A protein and the small-molecule ligand that binds it are described below.
Small molecule (SMILES): CC(=O)N[C@H]1[C@H](O[C@H]2[C@H](O)[C@@H](NC(C)=O)CO[C@@H]2CO)O[C@H](CO)[C@@H](O)[C@@H]1O

Binding-site contacts:
Ligand atom C2 contacts residue ASN19 of chain 13.T at 3.0 Å.
Ligand atom N2 contacts residue ASN19 of chain 13.T at 3.1 Å (h-bond).
Ligand atom C7 contacts residue ASN19 of chain 13.T at 3.6 Å.
Ligand atom C8 contacts residue ASN19 of chain 13.T at 4.3 Å.
Ligand atom C5 contacts residue ASN19 of chain 13.T at 3.8 Å.
Ligand atom C3 contacts residue ASN19 of chain 13.T at 4.1 Å.
Ligand atom O5 contacts residue ASN19 of chain 13.T at 2.8 Å (h-bond).
Ligand atom O7 contacts residue ASN19 of chain 13.T at 4.1 Å.
Ligand atom C1 contacts residue ASN19 of chain 13.T at 1.7 Å.

Sequence of chain 13.T:
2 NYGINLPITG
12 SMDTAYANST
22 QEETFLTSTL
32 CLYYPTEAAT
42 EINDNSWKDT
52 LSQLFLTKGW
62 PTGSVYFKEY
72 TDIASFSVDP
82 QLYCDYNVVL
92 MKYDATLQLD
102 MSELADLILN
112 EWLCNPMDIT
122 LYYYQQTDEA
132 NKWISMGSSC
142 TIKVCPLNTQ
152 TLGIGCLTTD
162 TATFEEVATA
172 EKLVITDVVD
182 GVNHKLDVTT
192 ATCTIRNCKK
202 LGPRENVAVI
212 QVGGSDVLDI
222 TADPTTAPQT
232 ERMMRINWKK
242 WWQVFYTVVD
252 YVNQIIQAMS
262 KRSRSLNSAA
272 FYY